Binding-site contacts:
Ligand atom C3 contacts residue MET123 of chain 1.A at 4.2 Å (hydrophobic).
Ligand atom C2 contacts residue MET123 of chain 1.A at 4.3 Å (hydrophobic).
Ligand atom C8 contacts residue GLN40 of chain 1.B at 4.1 Å.
Ligand atom C11 contacts residue ALA74 of chain 1.B at 3.7 Å (hydrophobic).
Ligand atom C8 contacts residue THR119 of chain 1.A at 3.9 Å.
Ligand atom C1 contacts residue GLN113 of chain 1.A at 4.1 Å.
Ligand atom C1 contacts residue THR119 of chain 1.A at 4.2 Å.
Ligand atom C10 contacts residue ALA74 of chain 1.B at 3.8 Å (hydrophobic).
Ligand atom C8 contacts residue THR70 of chain 1.B at 3.6 Å.
Ligand atom O12 contacts residue ALA73 of chain 1.B at 3.9 Å.
Ligand atom C6 contacts residue THR119 of chain 1.A at 3.6 Å.
Ligand atom C11 contacts residue ALA73 of chain 1.B at 3.7 Å (hydrophobic).
Ligand atom C3 contacts residue TRP77 of chain 1.B at 4.2 Å (hydrophobic).
Ligand atom O4 contacts residue THR119 of chain 1.A at 4.5 Å.
Ligand atom C10 contacts residue TYR44 of chain 1.B at 4.0 Å (hydrophobic).
Ligand atom C9 contacts residue THR70 of chain 1.B at 4.0 Å.
Ligand atom C10 contacts residue THR119 of chain 1.A at 4.1 Å.
Ligand atom O4 contacts residue ALA74 of chain 1.B at 3.4 Å.
Ligand atom C10 contacts residue LEU47 of chain 1.B at 4.0 Å (hydrophobic).
Ligand atom C11 contacts residue TRP77 of chain 1.B at 4.1 Å (hydrophobic).
Ligand atom C7 contacts residue THR119 of chain 1.A at 3.6 Å.
Ligand atom C9 contacts residue GLN40 of chain 1.B at 4.3 Å.
Ligand atom C5 contacts residue ALA74 of chain 1.B at 3.8 Å (hydrophobic).
Ligand atom C9 contacts residue ALA43 of chain 1.B at 3.6 Å (hydrophobic).
Ligand atom C5 contacts residue LEU47 of chain 1.B at 4.0 Å (hydrophobic).
Ligand atom C1 contacts residue MET123 of chain 1.A at 4.4 Å (hydrophobic).
Ligand atom C7 contacts residue THR70 of chain 1.B at 4.1 Å.
Ligand atom C10 contacts residue ALA43 of chain 1.B at 3.8 Å (hydrophobic).
Ligand atom C5 contacts residue THR119 of chain 1.A at 3.8 Å.
Ligand atom C9 contacts residue TYR44 of chain 1.B at 3.9 Å (hydrophobic).
Ligand atom C2 contacts residue TRP77 of chain 1.B at 4.5 Å (hydrophobic).
Ligand atom O4 contacts residue LEU47 of chain 1.B at 3.7 Å.
Ligand atom C9 contacts residue THR119 of chain 1.A at 4.1 Å.
Ligand atom C3 contacts residue LEU47 of chain 1.B at 4.3 Å (hydrophobic).
Ligand atom C3 contacts residue ALA74 of chain 1.B at 4.1 Å (hydrophobic).

A protein and the small-molecule ligand that binds it are described below.
Small molecule (SMILES): OC[C@@H]1COc2ccccc2C1

Sequence of chain 1.B:
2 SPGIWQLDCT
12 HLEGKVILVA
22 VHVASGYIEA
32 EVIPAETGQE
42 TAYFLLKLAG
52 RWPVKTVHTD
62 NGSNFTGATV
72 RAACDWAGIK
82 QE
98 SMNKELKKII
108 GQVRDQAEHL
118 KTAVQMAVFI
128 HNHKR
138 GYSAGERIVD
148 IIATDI

Sequence of chain 1.A:
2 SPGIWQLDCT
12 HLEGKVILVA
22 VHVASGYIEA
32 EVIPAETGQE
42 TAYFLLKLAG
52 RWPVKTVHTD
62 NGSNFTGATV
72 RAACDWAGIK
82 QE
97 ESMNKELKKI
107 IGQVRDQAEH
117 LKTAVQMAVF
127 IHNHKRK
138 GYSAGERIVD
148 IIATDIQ